Sequence of chain 1.A:
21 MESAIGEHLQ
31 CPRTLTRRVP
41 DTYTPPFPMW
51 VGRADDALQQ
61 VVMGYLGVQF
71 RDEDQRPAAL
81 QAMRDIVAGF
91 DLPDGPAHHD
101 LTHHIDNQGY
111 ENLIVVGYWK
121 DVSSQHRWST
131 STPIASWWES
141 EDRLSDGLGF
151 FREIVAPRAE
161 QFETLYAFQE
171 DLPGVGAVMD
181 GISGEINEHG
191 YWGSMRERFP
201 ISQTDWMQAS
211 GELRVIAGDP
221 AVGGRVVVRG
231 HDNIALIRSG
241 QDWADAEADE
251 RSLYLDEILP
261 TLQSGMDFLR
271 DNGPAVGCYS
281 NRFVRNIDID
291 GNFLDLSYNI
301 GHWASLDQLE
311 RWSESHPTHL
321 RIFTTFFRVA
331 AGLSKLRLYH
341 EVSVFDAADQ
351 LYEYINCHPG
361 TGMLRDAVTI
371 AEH

Binding-site contacts:
Ligand atom C3 contacts residue HEM1 of chain 1.E at 4.4 Å.
Ligand atom C4 contacts residue LEU338 of chain 1.A at 4.3 Å (hydrophobic).
Ligand atom C3 contacts residue LEU165 of chain 1.A at 3.9 Å (hydrophobic).
Ligand atom C1 contacts residue HEM1 of chain 1.E at 3.0 Å.
Ligand atom C3 contacts residue HIS340 of chain 1.A at 4.4 Å.
Ligand atom C2 contacts residue HEM1 of chain 1.E at 4.5 Å.
Ligand atom O1 contacts residue SER239 of chain 1.A at 2.7 Å (h-bond).
Ligand atom C3 contacts residue MET49 of chain 1.A at 4.0 Å (hydrophobic).
Ligand atom N1 contacts residue HIS319 of chain 1.A at 4.4 Å.
Ligand atom N1 contacts residue HIS340 of chain 1.A at 3.7 Å.
Ligand atom C3 contacts residue TYR339 of chain 1.A at 4.5 Å (hydrophobic).
Ligand atom C2 contacts residue HIS340 of chain 1.A at 3.7 Å.
Ligand atom N1 contacts residue SER239 of chain 1.A at 3.3 Å (h-bond).
Ligand atom N1 contacts residue HEM1 of chain 1.E at 2.2 Å.
Ligand atom C4 contacts residue MET49 of chain 1.A at 3.6 Å (hydrophobic).
Ligand atom C1 contacts residue SER239 of chain 1.A at 3.9 Å.
Ligand atom O1 contacts residue HEM1 of chain 1.E at 3.0 Å (h-bond).
Ligand atom O1 contacts residue ILE237 of chain 1.A at 4.2 Å.
Ligand atom C2 contacts residue SER239 of chain 1.A at 4.1 Å.
Ligand atom O1 contacts residue HIS340 of chain 1.A at 2.8 Å (h-bond).
Ligand atom C2 contacts residue TYR339 of chain 1.A at 3.7 Å (hydrophobic).
Ligand atom C1 contacts residue HIS340 of chain 1.A at 4.1 Å.

A small-molecule ligand and the protein it binds are described below.
Small molecule (SMILES): CCC/C=N\O